Sequence of chain 2.D:
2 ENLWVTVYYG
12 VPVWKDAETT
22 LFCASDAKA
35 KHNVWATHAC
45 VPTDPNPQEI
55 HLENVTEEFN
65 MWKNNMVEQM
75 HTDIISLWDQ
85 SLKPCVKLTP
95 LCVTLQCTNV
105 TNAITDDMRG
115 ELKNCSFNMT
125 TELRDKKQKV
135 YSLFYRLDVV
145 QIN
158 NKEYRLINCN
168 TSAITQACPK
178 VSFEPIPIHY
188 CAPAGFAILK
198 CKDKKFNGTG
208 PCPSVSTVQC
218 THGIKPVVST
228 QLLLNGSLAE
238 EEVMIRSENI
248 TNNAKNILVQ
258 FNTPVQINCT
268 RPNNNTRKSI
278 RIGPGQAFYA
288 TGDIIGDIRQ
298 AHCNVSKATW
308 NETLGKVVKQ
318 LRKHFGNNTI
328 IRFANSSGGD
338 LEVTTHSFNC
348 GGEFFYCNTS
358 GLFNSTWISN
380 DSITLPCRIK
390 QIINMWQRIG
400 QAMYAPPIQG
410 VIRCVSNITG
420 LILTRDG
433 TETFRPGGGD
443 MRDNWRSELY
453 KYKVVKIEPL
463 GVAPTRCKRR

The protein below binds the small molecule below.
Small molecule (SMILES): CC(=O)N[C@H]1[C@H](O[C@H]2[C@H](O)[C@@H](NC(C)=O)CO[C@@H]2CO)O[C@H](CO)[C@@H](O)[C@@H]1O

Binding-site contacts:
Ligand atom C4 contacts residue ASN271 of chain 2.D at 4.2 Å.
Ligand atom C8 contacts residue VAL410 of chain 2.D at 3.7 Å (hydrophobic).
Ligand atom O5 contacts residue ILE292 of chain 2.D at 3.5 Å.
Ligand atom N2 contacts residue ASN271 of chain 2.D at 2.9 Å (h-bond).
Ligand atom O6 contacts residue THR273 of chain 2.D at 4.5 Å.
Ligand atom C1 contacts residue ILE292 of chain 2.D at 4.0 Å (hydrophobic).
Ligand atom O6 contacts residue ILE292 of chain 2.D at 3.4 Å.
Ligand atom C2 contacts residue ASN271 of chain 2.D at 2.5 Å.
Ligand atom C7 contacts residue VAL410 of chain 2.D at 4.4 Å (hydrophobic).
Ligand atom O5 contacts residue ASN271 of chain 2.D at 2.4 Å (h-bond).
Ligand atom C1 contacts residue ASN271 of chain 2.D at 1.4 Å.
Ligand atom O7 contacts residue ASN271 of chain 2.D at 3.6 Å.
Ligand atom C5 contacts residue ASN271 of chain 2.D at 3.6 Å.
Ligand atom C3 contacts residue ASN271 of chain 2.D at 3.8 Å.
Ligand atom C7 contacts residue ASN271 of chain 2.D at 3.5 Å.
Ligand atom C6 contacts residue ILE292 of chain 2.D at 4.3 Å (hydrophobic).